Sequence of chain 1.C:
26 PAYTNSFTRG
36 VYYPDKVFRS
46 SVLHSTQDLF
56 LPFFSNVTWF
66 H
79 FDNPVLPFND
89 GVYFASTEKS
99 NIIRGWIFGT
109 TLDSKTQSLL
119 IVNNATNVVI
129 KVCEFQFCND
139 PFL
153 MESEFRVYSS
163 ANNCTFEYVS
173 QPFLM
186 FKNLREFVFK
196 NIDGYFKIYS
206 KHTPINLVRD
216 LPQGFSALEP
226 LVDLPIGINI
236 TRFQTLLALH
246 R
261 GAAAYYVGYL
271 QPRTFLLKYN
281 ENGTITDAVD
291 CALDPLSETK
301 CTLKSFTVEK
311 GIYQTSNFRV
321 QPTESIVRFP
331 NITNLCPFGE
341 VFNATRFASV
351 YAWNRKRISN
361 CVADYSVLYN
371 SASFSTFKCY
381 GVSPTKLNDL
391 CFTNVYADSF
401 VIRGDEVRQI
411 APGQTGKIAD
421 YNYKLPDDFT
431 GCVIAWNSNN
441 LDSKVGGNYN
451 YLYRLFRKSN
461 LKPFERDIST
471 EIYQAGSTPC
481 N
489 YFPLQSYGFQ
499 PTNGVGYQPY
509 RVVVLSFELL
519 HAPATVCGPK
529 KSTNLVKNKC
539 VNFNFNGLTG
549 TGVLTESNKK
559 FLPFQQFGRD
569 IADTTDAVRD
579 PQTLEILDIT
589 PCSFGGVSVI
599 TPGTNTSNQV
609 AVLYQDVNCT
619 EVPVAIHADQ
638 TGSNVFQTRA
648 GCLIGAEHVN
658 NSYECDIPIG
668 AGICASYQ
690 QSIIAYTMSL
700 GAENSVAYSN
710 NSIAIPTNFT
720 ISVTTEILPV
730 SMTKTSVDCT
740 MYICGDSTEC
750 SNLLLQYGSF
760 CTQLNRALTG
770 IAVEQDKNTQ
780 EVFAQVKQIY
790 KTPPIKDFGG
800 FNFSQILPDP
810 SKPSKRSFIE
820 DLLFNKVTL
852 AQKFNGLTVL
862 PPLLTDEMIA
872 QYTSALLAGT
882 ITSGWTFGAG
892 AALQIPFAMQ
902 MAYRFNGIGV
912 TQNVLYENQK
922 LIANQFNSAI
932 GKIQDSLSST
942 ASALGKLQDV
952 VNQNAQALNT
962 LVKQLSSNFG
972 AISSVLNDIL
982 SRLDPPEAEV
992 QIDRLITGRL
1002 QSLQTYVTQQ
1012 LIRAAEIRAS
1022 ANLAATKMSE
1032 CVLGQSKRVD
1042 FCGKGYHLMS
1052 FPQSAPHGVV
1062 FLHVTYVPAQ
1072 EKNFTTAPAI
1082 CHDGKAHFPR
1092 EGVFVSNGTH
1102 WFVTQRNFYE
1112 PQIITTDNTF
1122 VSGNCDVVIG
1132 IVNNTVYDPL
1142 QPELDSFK

Binding-site contacts:
Ligand atom C1 contacts residue THR1100 of chain 1.C at 3.2 Å.
Ligand atom O5 contacts residue THR1100 of chain 1.C at 3.7 Å.
Ligand atom C3 contacts residue ASN1098 of chain 1.C at 3.9 Å.
Ligand atom C1 contacts residue HIS1101 of chain 1.C at 3.4 Å.
Ligand atom O5 contacts residue HIS1101 of chain 1.C at 2.9 Å (h-bond).
Ligand atom N2 contacts residue ASN1098 of chain 1.C at 3.1 Å (h-bond).
Ligand atom O6 contacts residue HIS1101 of chain 1.C at 4.0 Å.
Ligand atom C4 contacts residue ASN1098 of chain 1.C at 4.3 Å.
Ligand atom C5 contacts residue HIS1101 of chain 1.C at 3.4 Å.
Ligand atom C8 contacts residue ASN1098 of chain 1.C at 3.7 Å.
Ligand atom C1 contacts residue ASN1098 of chain 1.C at 1.4 Å.
Ligand atom C5 contacts residue ASN1098 of chain 1.C at 3.6 Å.
Ligand atom O5 contacts residue PHE1103 of chain 1.C at 4.5 Å.
Ligand atom C2 contacts residue ASN1098 of chain 1.C at 2.6 Å.
Ligand atom O5 contacts residue ASN1098 of chain 1.C at 2.4 Å (h-bond).
Ligand atom C7 contacts residue ASN1098 of chain 1.C at 3.7 Å.
Ligand atom O7 contacts residue ASN1098 of chain 1.C at 3.9 Å.
Ligand atom C6 contacts residue HIS1101 of chain 1.C at 3.2 Å.

This small molecule binds to this protein.
Small molecule (SMILES): CC(=O)N[C@@H]1[C@@H](O)[C@H](O)[C@@H](CO)O[C@H]1O